Binding-site contacts:
Ligand atom C24 contacts residue VAL161 of chain 1.A at 3.8 Å (hydrophobic).
Ligand atom C12 contacts residue PHE298 of chain 1.A at 3.5 Å (hydrophobic).
Ligand atom C26 contacts residue PRO294 of chain 1.A at 3.4 Å (hydrophobic).
Ligand atom C13 contacts residue PHE144 of chain 1.A at 3.8 Å (hydrophobic).
Ligand atom C25 contacts residue PRO294 of chain 1.A at 3.6 Å (hydrophobic).
Ligand atom C18 contacts residue ILE162 of chain 1.A at 3.8 Å (hydrophobic).
Ligand atom O6 contacts residue PRO294 of chain 1.A at 3.2 Å.
Ligand atom O3 contacts residue GLY158 of chain 1.A at 3.8 Å.
Ligand atom C24 contacts residue PRO294 of chain 1.A at 3.8 Å (hydrophobic).
Ligand atom C7 contacts residue TYR147 of chain 1.A at 3.7 Å (hydrophobic).
Ligand atom O14 contacts residue MET140 of chain 1.A at 3.5 Å.
Ligand atom C10 contacts residue MET140 of chain 1.A at 3.6 Å (hydrophobic).
Ligand atom C7 contacts residue GLU295 of chain 1.A at 3.6 Å.
Ligand atom C12 contacts residue PHE144 of chain 1.A at 3.9 Å (hydrophobic).
Ligand atom C26 contacts residue VAL293 of chain 1.A at 3.6 Å (hydrophobic).
Ligand atom C11 contacts residue MET140 of chain 1.A at 3.9 Å (hydrophobic).
Ligand atom C9 contacts residue PHE144 of chain 1.A at 3.8 Å (hydrophobic).
Ligand atom O3 contacts residue TYR147 of chain 1.A at 3.1 Å.
Ligand atom C11 contacts residue PHE144 of chain 1.A at 3.9 Å (hydrophobic).
Ligand atom C12 contacts residue ILE162 of chain 1.A at 3.8 Å (hydrophobic).
Ligand atom C6 contacts residue GLU295 of chain 1.A at 3.7 Å.
Ligand atom C22 contacts residue GLY158 of chain 1.A at 3.7 Å.
Ligand atom C11 contacts residue PHE298 of chain 1.A at 3.4 Å (hydrophobic).
Ligand atom O6 contacts residue GLU295 of chain 1.A at 2.7 Å (salt-bridge).
Ligand atom C21 contacts residue GLY158 of chain 1.A at 3.7 Å.
Ligand atom C26 contacts residue MET154 of chain 1.A at 3.5 Å (hydrophobic).
Ligand atom O4 contacts residue PHE144 of chain 1.A at 3.4 Å.
Ligand atom C3 contacts residue TYR147 of chain 1.A at 3.4 Å (hydrophobic).
Ligand atom C21 contacts residue PRO294 of chain 1.A at 3.6 Å (hydrophobic).
Ligand atom C22 contacts residue ILE162 of chain 1.A at 3.7 Å (hydrophobic).
Ligand atom C20 contacts residue PHE298 of chain 1.A at 3.5 Å (hydrophobic).
Ligand atom N1 contacts residue PRO294 of chain 1.A at 3.6 Å.
Ligand atom O6 contacts residue PHE298 of chain 1.A at 3.9 Å.
Ligand atom C23 contacts residue ILE162 of chain 1.A at 3.6 Å (hydrophobic).
Ligand atom C8 contacts residue PHE144 of chain 1.A at 3.8 Å (hydrophobic).
Ligand atom N2 contacts residue TYR147 of chain 1.A at 3.8 Å.
Ligand atom C16 contacts residue PHE144 of chain 1.A at 3.7 Å (hydrophobic).
Ligand atom O14 contacts residue PHE298 of chain 1.A at 3.5 Å.
Ligand atom C17 contacts residue ILE162 of chain 1.A at 3.8 Å (hydrophobic).
Ligand atom C10 contacts residue PHE144 of chain 1.A at 3.9 Å (hydrophobic).

Sequence of chain 1.A:
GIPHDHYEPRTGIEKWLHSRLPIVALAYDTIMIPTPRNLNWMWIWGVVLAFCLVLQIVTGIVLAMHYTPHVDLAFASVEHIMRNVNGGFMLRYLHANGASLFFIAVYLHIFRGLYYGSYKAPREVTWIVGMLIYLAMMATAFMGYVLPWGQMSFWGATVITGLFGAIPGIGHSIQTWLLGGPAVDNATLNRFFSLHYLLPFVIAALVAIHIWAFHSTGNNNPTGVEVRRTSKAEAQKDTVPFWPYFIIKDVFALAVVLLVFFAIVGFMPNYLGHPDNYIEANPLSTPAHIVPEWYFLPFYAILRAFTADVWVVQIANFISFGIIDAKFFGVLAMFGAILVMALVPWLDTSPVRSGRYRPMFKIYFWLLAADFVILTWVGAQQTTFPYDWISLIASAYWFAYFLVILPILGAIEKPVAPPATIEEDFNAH

The small molecule below binds the protein below.
Small molecule (SMILES): C[C@@]1(c2ccc(Oc3ccccc3)cc2)OC(=O)N(Nc2ccccc2)C1=O